Sequence of chain 1.C:
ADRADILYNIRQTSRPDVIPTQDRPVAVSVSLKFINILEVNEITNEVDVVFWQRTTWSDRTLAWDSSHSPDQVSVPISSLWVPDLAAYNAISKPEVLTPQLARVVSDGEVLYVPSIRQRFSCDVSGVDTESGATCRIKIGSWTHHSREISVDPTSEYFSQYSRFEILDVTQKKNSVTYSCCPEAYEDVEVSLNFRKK

Binding-site contacts:
Ligand atom CL2 contacts residue ARG55 of chain 1.D at 3.5 Å.
Ligand atom N3 contacts residue THR144 of chain 1.C at 3.6 Å.
Ligand atom C9 contacts residue TYR89 of chain 1.C at 3.6 Å (hydrophobic).
Ligand atom C17 contacts residue TRP143 of chain 1.C at 3.3 Å (hydrophobic).
Ligand atom C12 contacts residue ARG55 of chain 1.D at 3.6 Å.
Ligand atom CL3 contacts residue VAL114 of chain 1.D at 3.8 Å.
Ligand atom O1 contacts residue ARG55 of chain 1.D at 2.8 Å (salt-bridge).
Ligand atom CL1 contacts residue LEU112 of chain 1.D at 3.1 Å.
Ligand atom C8 contacts residue TYR185 of chain 1.C at 3.4 Å (hydrophobic).
Ligand atom C1 contacts residue TYR192 of chain 1.C at 3.6 Å (hydrophobic).
Ligand atom C8 contacts residue TRP143 of chain 1.C at 3.1 Å (hydrophobic).
Ligand atom C8 contacts residue TRP53 of chain 1.D at 3.6 Å (hydrophobic).
Ligand atom C19 contacts residue TRP143 of chain 1.C at 3.0 Å (hydrophobic).
Ligand atom CL2 contacts residue SER186 of chain 1.C at 3.8 Å.
Ligand atom N3 contacts residue VAL114 of chain 1.D at 3.7 Å.
Ligand atom S1 contacts residue LEU112 of chain 1.D at 3.7 Å.
Ligand atom C15 contacts residue ARG55 of chain 1.D at 3.2 Å.
Ligand atom C11 contacts residue ARG55 of chain 1.D at 3.7 Å.
Ligand atom C9 contacts residue TYR185 of chain 1.C at 3.1 Å (hydrophobic).
Ligand atom CL3 contacts residue LEU112 of chain 1.D at 2.6 Å.
Ligand atom C7 contacts residue TRP53 of chain 1.D at 3.5 Å (hydrophobic).
Ligand atom C2 contacts residue TRP143 of chain 1.C at 3.8 Å (hydrophobic).
Ligand atom C16 contacts residue TYR192 of chain 1.C at 3.6 Å (hydrophobic).
Ligand atom C3 contacts residue TYR185 of chain 1.C at 3.7 Å (hydrophobic).
Ligand atom C10 contacts residue ARG55 of chain 1.D at 3.5 Å.
Ligand atom C16 contacts residue TRP143 of chain 1.C at 3.2 Å (hydrophobic).
Ligand atom C1 contacts residue TYR89 of chain 1.C at 3.6 Å (hydrophobic).
Ligand atom C18 contacts residue VAL114 of chain 1.D at 3.5 Å (hydrophobic).
Ligand atom C14 contacts residue ARG55 of chain 1.D at 3.3 Å.
Ligand atom CL3 contacts residue TYR113 of chain 1.D at 3.5 Å.
Ligand atom C2 contacts residue TYR185 of chain 1.C at 3.5 Å (hydrophobic).
Ligand atom O2 contacts residue TYR192 of chain 1.C at 3.8 Å.
Ligand atom CL3 contacts residue ARG104 of chain 1.D at 3.5 Å.
Ligand atom C1 contacts residue TRP143 of chain 1.C at 3.1 Å (hydrophobic).
Ligand atom C14 contacts residue CYS187 of chain 1.C at 3.7 Å (hydrophobic).
Ligand atom O1 contacts residue TRP53 of chain 1.D at 3.7 Å.
Ligand atom C6 contacts residue ARG55 of chain 1.D at 3.7 Å.
Ligand atom C13 contacts residue ARG55 of chain 1.D at 3.8 Å.
Ligand atom CL2 contacts residue CYS187 of chain 1.C at 3.5 Å.
Ligand atom C9 contacts residue TRP143 of chain 1.C at 3.5 Å (hydrophobic).

Sequence of chain 1.D:
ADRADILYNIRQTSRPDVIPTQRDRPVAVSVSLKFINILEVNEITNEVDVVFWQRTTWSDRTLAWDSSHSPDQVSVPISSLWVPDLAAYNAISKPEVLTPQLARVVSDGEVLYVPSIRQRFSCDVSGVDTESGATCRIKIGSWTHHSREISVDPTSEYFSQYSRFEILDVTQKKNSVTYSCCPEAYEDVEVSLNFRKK

A small-molecule ligand and the protein it binds are described below.
Small molecule (SMILES): Cc1cccn2c(=O)c(-c3cc(Cl)cc(Cl)c3)c([O-])[n+](Cc3cnc(Cl)s3)c12